The small molecule below binds the protein below.
Small molecule (SMILES): CS(=O)(=O)c1ccc(-c2cccn3nc(Nc4ccc(N5CCOCC5)cc4)nc23)cc1

Sequence of chain 1.A:
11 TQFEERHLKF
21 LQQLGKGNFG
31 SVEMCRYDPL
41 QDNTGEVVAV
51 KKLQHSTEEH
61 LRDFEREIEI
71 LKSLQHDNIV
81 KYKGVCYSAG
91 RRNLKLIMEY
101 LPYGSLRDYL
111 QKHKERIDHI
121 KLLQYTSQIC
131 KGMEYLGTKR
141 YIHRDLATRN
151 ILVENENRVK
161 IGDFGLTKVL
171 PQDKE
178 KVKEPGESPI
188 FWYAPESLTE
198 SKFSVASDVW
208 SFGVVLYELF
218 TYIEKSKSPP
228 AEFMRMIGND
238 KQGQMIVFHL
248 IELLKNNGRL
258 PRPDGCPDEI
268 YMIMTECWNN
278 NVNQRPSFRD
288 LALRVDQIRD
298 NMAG

Binding-site contacts:
Ligand atom C2 contacts residue LEU152 of chain 1.A at 3.6 Å (hydrophobic).
Ligand atom N3 contacts residue LEU152 of chain 1.A at 3.6 Å.
Ligand atom C1 contacts residue ASN150 of chain 1.A at 3.1 Å.
Ligand atom C4 contacts residue GLU99 of chain 1.A at 3.8 Å.
Ligand atom C8 contacts residue LEU101 of chain 1.A at 3.4 Å (hydrophobic).
Ligand atom C1 contacts residue ARG149 of chain 1.A at 3.4 Å.
Ligand atom C19 contacts residue VAL32 of chain 1.A at 3.8 Å (hydrophobic).
Ligand atom C13 contacts residue GLY104 of chain 1.A at 3.6 Å.
Ligand atom C9 contacts residue LEU101 of chain 1.A at 3.3 Å (hydrophobic).
Ligand atom C7 contacts residue LEU101 of chain 1.A at 3.6 Å (hydrophobic).
Ligand atom C10 contacts residue GLY104 of chain 1.A at 3.5 Å.
Ligand atom C22 contacts residue ASP163 of chain 1.A at 3.6 Å.
Ligand atom C8 contacts residue GLY104 of chain 1.A at 3.5 Å.
Ligand atom O1 contacts residue LYS26 of chain 1.A at 3.4 Å.
Ligand atom C3 contacts residue LEU152 of chain 1.A at 3.7 Å (hydrophobic).
Ligand atom C23 contacts residue GLY162 of chain 1.A at 3.6 Å.
Ligand atom C12 contacts residue GLY104 of chain 1.A at 3.7 Å.
Ligand atom C4 contacts residue VAL80 of chain 1.A at 3.8 Å (hydrophobic).
Ligand atom C20 contacts residue LEU24 of chain 1.A at 3.8 Å (hydrophobic).
Ligand atom N1 contacts residue ALA49 of chain 1.A at 3.6 Å.
Ligand atom C11 contacts residue GLY104 of chain 1.A at 3.6 Å.
Ligand atom C4 contacts residue LEU152 of chain 1.A at 3.7 Å (hydrophobic).
Ligand atom N4 contacts residue TYR100 of chain 1.A at 3.7 Å.
Ligand atom C3 contacts residue GLY162 of chain 1.A at 3.5 Å.
Ligand atom C12 contacts residue LEU24 of chain 1.A at 3.8 Å (hydrophobic).
Ligand atom C9 contacts residue TYR100 of chain 1.A at 3.5 Å (hydrophobic).
Ligand atom O2 contacts residue LYS26 of chain 1.A at 3.5 Å (salt-bridge).
Ligand atom N2 contacts residue LEU101 of chain 1.A at 3.1 Å (h-bond).
Ligand atom C5 contacts residue ALA49 of chain 1.A at 3.4 Å (hydrophobic).
Ligand atom C3 contacts residue MET98 of chain 1.A at 3.8 Å (hydrophobic).
Ligand atom C5 contacts residue GLU99 of chain 1.A at 3.0 Å.
Ligand atom C4 contacts residue ALA49 of chain 1.A at 3.7 Å (hydrophobic).
Ligand atom N1 contacts residue LEU152 of chain 1.A at 3.4 Å.
Ligand atom O1 contacts residue GLY27 of chain 1.A at 3.2 Å (h-bond).
Ligand atom C6 contacts residue LEU152 of chain 1.A at 3.4 Å (hydrophobic).
Ligand atom C4 contacts residue MET98 of chain 1.A at 3.8 Å (hydrophobic).
Ligand atom N4 contacts residue LEU101 of chain 1.A at 2.8 Å (h-bond).
Ligand atom C5 contacts residue LEU152 of chain 1.A at 3.5 Å (hydrophobic).
Ligand atom O2 contacts residue GLY25 of chain 1.A at 3.2 Å.
Ligand atom C9 contacts residue GLY104 of chain 1.A at 3.5 Å.